Sequence of chain 2.A:
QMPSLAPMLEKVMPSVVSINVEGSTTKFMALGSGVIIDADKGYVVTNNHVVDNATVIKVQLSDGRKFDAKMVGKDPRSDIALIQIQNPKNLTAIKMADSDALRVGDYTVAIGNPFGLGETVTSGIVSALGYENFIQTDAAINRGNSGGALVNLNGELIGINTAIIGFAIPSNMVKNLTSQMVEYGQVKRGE

Binding-site contacts:
Ligand atom O1P contacts residue SER210 of chain 2.A at 2.7 Å (h-bond).
Ligand atom C3 contacts residue THR178 of chain 2.A at 3.8 Å.
Ligand atom O1P contacts residue ALA204 of chain 2.A at 4.1 Å.
Ligand atom C1 contacts residue SER210 of chain 2.A at 3.1 Å.
Ligand atom O1P contacts residue THR178 of chain 2.A at 3.9 Å.
Ligand atom O3P contacts residue ILE205 of chain 2.A at 2.6 Å (h-bond).
Ligand atom C3' contacts residue SER210 of chain 2.A at 3.5 Å.
Ligand atom P contacts residue SER210 of chain 2.A at 1.6 Å.
Ligand atom C1' contacts residue PRO170 of chain 2.A at 4.1 Å (hydrophobic).
Ligand atom C1 contacts residue ALA166 of chain 2.A at 4.5 Å (hydrophobic).
Ligand atom C3 contacts residue THR176 of chain 2.A at 3.1 Å.
Ligand atom C3 contacts residue SER210 of chain 2.A at 4.5 Å.
Ligand atom C2' contacts residue THR176 of chain 2.A at 4.4 Å.
Ligand atom C2 contacts residue GLY211 of chain 2.A at 3.2 Å.
Ligand atom C2 contacts residue ALA166 of chain 2.A at 3.8 Å (hydrophobic).
Ligand atom C2 contacts residue ASN225 of chain 2.A at 4.4 Å.
Ligand atom O3P contacts residue ALA204 of chain 2.A at 3.5 Å.
Ligand atom C3 contacts residue ALA166 of chain 2.A at 3.7 Å (hydrophobic).
Ligand atom C3' contacts residue ARG207 of chain 2.A at 3.9 Å.
Ligand atom C1 contacts residue GLY168 of chain 2.A at 4.4 Å.
Ligand atom O3P contacts residue SER210 of chain 2.A at 2.4 Å (h-bond).
Ligand atom C2 contacts residue ILE167 of chain 2.A at 3.9 Å (hydrophobic).
Ligand atom C2 contacts residue SER210 of chain 2.A at 3.8 Å.
Ligand atom O3P contacts residue ARG207 of chain 2.A at 4.2 Å.
Ligand atom C3' contacts residue PRO170 of chain 2.A at 4.0 Å (hydrophobic).
Ligand atom C3 contacts residue GLY168 of chain 2.A at 3.8 Å.
Ligand atom O2P contacts residue SER210 of chain 2.A at 2.6 Å (h-bond).
Ligand atom C3' contacts residue ASN209 of chain 2.A at 3.5 Å.
Ligand atom P contacts residue ILE205 of chain 2.A at 4.1 Å.
Ligand atom C2' contacts residue ILE238 of chain 1.A at 3.8 Å (hydrophobic).
Ligand atom C2 contacts residue GLY168 of chain 2.A at 4.1 Å.
Ligand atom C1 contacts residue THR178 of chain 2.A at 4.4 Å.
Ligand atom C3 contacts residue ILE167 of chain 2.A at 4.2 Å (hydrophobic).
Ligand atom C1' contacts residue SER210 of chain 2.A at 3.2 Å.
Ligand atom O1P contacts residue ALA166 of chain 2.A at 4.5 Å.

Sequence of chain 1.A:
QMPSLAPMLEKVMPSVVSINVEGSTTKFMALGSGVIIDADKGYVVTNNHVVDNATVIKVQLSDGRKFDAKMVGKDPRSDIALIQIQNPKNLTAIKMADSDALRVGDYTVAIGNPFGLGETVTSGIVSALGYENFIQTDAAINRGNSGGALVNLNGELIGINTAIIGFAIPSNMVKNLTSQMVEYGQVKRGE

The small molecule below binds the protein below.
Small molecule (SMILES): CC(C)O[PH](=O)OC(C)C